Binding-site contacts:
Ligand atom O20 contacts residue SER427 of chain 1.C at 3.7 Å.
Ligand atom C24 contacts residue VAL423 of chain 1.C at 3.9 Å (hydrophobic).
Ligand atom O12 contacts residue ARG429 of chain 1.C at 3.4 Å (salt-bridge).
Ligand atom C02 contacts residue 6O91 of chain 1.V at 4.2 Å.
Ligand atom C21 contacts residue SER427 of chain 1.C at 4.4 Å.
Ligand atom C18 contacts residue 6O91 of chain 1.V at 4.1 Å.
Ligand atom C15 contacts residue 6O91 of chain 1.V at 4.4 Å.
Ligand atom C18 contacts residue LEU424 of chain 1.C at 4.2 Å (hydrophobic).
Ligand atom C24 contacts residue LEU424 of chain 1.C at 3.9 Å (hydrophobic).
Ligand atom C10 contacts residue ARG429 of chain 1.C at 4.2 Å.
Ligand atom C14 contacts residue ARG429 of chain 1.C at 3.9 Å.
Ligand atom C09 contacts residue ARG429 of chain 1.C at 4.5 Å.
Ligand atom C23 contacts residue LEU424 of chain 1.C at 4.5 Å (hydrophobic).
Ligand atom O20 contacts residue ARG429 of chain 1.C at 4.3 Å.
Ligand atom C17 contacts residue 6O91 of chain 1.V at 4.1 Å.
Ligand atom C22 contacts residue SER427 of chain 1.C at 4.0 Å.
Ligand atom C22 contacts residue LEU424 of chain 1.C at 4.1 Å (hydrophobic).
Ligand atom C17 contacts residue LEU424 of chain 1.C at 4.2 Å (hydrophobic).
Ligand atom C14 contacts residue 6O91 of chain 1.V at 4.4 Å.
Ligand atom C16 contacts residue 6O91 of chain 1.V at 3.4 Å.
Ligand atom C11 contacts residue ARG429 of chain 1.C at 2.9 Å.
Ligand atom C13 contacts residue ARG429 of chain 1.C at 4.0 Å.

Sequence of chain 1.C:
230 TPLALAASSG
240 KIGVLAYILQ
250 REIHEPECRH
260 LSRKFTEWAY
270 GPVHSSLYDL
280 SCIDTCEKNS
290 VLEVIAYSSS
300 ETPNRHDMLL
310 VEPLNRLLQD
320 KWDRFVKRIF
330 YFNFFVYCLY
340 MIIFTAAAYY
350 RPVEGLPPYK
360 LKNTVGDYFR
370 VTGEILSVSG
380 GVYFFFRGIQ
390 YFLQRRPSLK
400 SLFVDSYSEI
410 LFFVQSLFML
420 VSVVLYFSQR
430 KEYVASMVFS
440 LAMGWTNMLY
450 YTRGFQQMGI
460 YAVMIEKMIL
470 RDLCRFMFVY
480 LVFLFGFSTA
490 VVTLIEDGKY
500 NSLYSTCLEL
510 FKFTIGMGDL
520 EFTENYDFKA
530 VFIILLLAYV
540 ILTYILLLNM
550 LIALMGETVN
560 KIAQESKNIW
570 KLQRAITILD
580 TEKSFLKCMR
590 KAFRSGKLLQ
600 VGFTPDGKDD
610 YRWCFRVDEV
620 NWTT

The protein below binds the small molecule below.
Small molecule (SMILES): CCCCCC(=O)OC[C@@H](COP(=O)(O)OCCN)OC(=O)CCCCC